Binding-site contacts:
Ligand atom C3 contacts residue HIS147 of chain 2.B at 3.9 Å.
Ligand atom C8 contacts residue PRO15 of chain 2.A at 3.8 Å (hydrophobic).
Ligand atom C1 contacts residue PRO15 of chain 2.A at 3.7 Å (hydrophobic).
Ligand atom O3 contacts residue TYR16 of chain 2.A at 3.6 Å.
Ligand atom C1 contacts residue HIS147 of chain 2.B at 3.8 Å.
Ligand atom C7 contacts residue TYR16 of chain 2.A at 3.9 Å (hydrophobic).
Ligand atom C2 contacts residue HIS147 of chain 2.B at 3.7 Å.
Ligand atom C4 contacts residue FE1 of chain 2.K at 2.8 Å.
Ligand atom C4 contacts residue TYR162 of chain 2.B at 3.6 Å (hydrophobic).
Ligand atom O4 contacts residue FE1 of chain 2.K at 2.1 Å.
Ligand atom C4 contacts residue HIS147 of chain 2.B at 4.1 Å.
Ligand atom O4 contacts residue ARG157 of chain 2.B at 2.6 Å (salt-bridge).
Ligand atom C2 contacts residue PRO15 of chain 2.A at 3.4 Å (hydrophobic).
Ligand atom O3 contacts residue TYR108 of chain 2.B at 3.0 Å (h-bond).
Ligand atom O4 contacts residue HIS160 of chain 2.B at 3.2 Å (h-bond).
Ligand atom C6 contacts residue TRP149 of chain 2.B at 3.3 Å (hydrophobic).
Ligand atom C2 contacts residue TYR16 of chain 2.A at 3.4 Å (hydrophobic).
Ligand atom O4 contacts residue TYR108 of chain 2.B at 4.0 Å.
Ligand atom C2 contacts residue FE1 of chain 2.K at 4.2 Å.
Ligand atom O3 contacts residue TYR162 of chain 2.B at 2.9 Å (h-bond).
Ligand atom C5 contacts residue ARG157 of chain 2.B at 3.6 Å.
Ligand atom C5 contacts residue FE1 of chain 2.K at 4.2 Å.
Ligand atom C5 contacts residue TRP149 of chain 2.B at 3.8 Å (hydrophobic).
Ligand atom O2 contacts residue TRP149 of chain 2.B at 3.6 Å.
Ligand atom O3 contacts residue PRO15 of chain 2.A at 4.2 Å.
Ligand atom C1 contacts residue TRP149 of chain 2.B at 4.0 Å (hydrophobic).
Ligand atom O1 contacts residue PRO15 of chain 2.A at 3.4 Å.
Ligand atom C3 contacts residue FE1 of chain 2.K at 2.8 Å.
Ligand atom O4 contacts residue TYR162 of chain 2.B at 2.9 Å (h-bond).
Ligand atom C7 contacts residue TRP149 of chain 2.B at 4.2 Å (hydrophobic).
Ligand atom O3 contacts residue FE1 of chain 2.K at 2.1 Å.
Ligand atom C7 contacts residue HIS147 of chain 2.B at 4.2 Å.
Ligand atom C3 contacts residue TYR16 of chain 2.A at 4.1 Å (hydrophobic).
Ligand atom C6 contacts residue HIS147 of chain 2.B at 4.2 Å.
Ligand atom C3 contacts residue TYR108 of chain 2.B at 4.0 Å (hydrophobic).
Ligand atom C3 contacts residue TYR162 of chain 2.B at 3.6 Å (hydrophobic).
Ligand atom O1 contacts residue ARG133 of chain 2.A at 3.5 Å.
Ligand atom C7 contacts residue PRO15 of chain 2.A at 3.8 Å (hydrophobic).
Ligand atom C3 contacts residue PRO15 of chain 2.A at 3.9 Å (hydrophobic).
Ligand atom C4 contacts residue ARG157 of chain 2.B at 3.8 Å.

Sequence of chain 2.B:
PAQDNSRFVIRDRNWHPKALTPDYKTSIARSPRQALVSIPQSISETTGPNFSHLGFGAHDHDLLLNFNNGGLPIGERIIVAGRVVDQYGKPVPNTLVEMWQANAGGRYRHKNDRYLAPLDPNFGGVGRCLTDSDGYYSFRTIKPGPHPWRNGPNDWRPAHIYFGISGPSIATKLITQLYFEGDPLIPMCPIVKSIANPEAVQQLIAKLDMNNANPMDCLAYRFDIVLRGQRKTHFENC

A protein and the small-molecule ligand that binds it are described below.
Small molecule (SMILES): O=C(O)Cc1ccc(O)c(O)c1

Sequence of chain 2.A:
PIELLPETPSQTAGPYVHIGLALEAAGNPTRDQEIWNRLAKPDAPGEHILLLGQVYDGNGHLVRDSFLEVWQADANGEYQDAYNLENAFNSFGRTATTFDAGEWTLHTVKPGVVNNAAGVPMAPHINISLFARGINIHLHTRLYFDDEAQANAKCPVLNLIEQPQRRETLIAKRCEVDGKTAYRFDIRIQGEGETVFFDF